Binding-site contacts:
Ligand atom C1 contacts residue SER180 of chain 1.B at 4.2 Å.
Ligand atom C5 contacts residue ASN141 of chain 1.B at 3.7 Å.
Ligand atom C6 contacts residue SER180 of chain 1.B at 3.0 Å.
Ligand atom O7 contacts residue THR179 of chain 1.B at 4.4 Å.
Ligand atom N2 contacts residue ASN141 of chain 1.B at 2.8 Å (h-bond).
Ligand atom C7 contacts residue ASN141 of chain 1.B at 3.3 Å.
Ligand atom C4 contacts residue ASN141 of chain 1.B at 4.2 Å.
Ligand atom C7 contacts residue THR179 of chain 1.B at 4.0 Å.
Ligand atom C8 contacts residue THR179 of chain 1.B at 3.3 Å.
Ligand atom O6 contacts residue VAL181 of chain 1.B at 4.3 Å.
Ligand atom O5 contacts residue ASN141 of chain 1.B at 2.5 Å (h-bond).
Ligand atom C8 contacts residue ASN141 of chain 1.B at 4.4 Å.
Ligand atom O7 contacts residue ASN141 of chain 1.B at 3.4 Å (h-bond).
Ligand atom O6 contacts residue SER180 of chain 1.B at 3.0 Å (h-bond).
Ligand atom C1 contacts residue ASN141 of chain 1.B at 1.5 Å.
Ligand atom C5 contacts residue SER180 of chain 1.B at 3.3 Å.
Ligand atom C4 contacts residue SER180 of chain 1.B at 3.5 Å.
Ligand atom C2 contacts residue ASN141 of chain 1.B at 2.3 Å.
Ligand atom O4 contacts residue SER180 of chain 1.B at 4.4 Å.
Ligand atom C3 contacts residue ASN141 of chain 1.B at 3.7 Å.
Ligand atom O5 contacts residue SER180 of chain 1.B at 2.9 Å (h-bond).

Sequence of chain 1.B:
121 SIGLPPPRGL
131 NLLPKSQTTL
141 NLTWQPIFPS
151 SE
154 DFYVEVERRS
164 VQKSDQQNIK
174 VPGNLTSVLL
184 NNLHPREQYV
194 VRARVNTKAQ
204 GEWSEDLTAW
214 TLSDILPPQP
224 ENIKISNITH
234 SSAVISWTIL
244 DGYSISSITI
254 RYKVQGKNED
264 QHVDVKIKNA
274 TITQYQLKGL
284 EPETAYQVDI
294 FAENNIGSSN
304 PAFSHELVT

This small molecule binds to this protein.
Small molecule (SMILES): CC(=O)N[C@H]1[C@H](O[C@H]2[C@H](O)[C@@H](NC(C)=O)CO[C@@H]2CO)O[C@H](CO)[C@@H](O[C@@H]2O[C@H](CO)[C@@H](O)[C@H](O)[C@@H]2O)[C@@H]1O